Sequence of chain 1.A:
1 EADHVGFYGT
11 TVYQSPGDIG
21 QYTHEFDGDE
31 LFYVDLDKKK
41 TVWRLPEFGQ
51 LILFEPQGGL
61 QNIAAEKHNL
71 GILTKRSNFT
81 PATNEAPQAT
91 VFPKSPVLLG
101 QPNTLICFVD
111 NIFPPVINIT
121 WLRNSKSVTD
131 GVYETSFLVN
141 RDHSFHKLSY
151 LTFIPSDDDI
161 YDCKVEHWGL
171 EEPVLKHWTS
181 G

Binding-site contacts:
Ligand atom C1 contacts residue ASN78 of chain 1.A at 1.4 Å.
Ligand atom N2 contacts residue ASN78 of chain 1.A at 2.9 Å (h-bond).
Ligand atom C5 contacts residue ASN78 of chain 1.A at 3.6 Å.
Ligand atom O5 contacts residue ASN78 of chain 1.A at 2.3 Å (h-bond).
Ligand atom C2 contacts residue ASN78 of chain 1.A at 2.4 Å.
Ligand atom C7 contacts residue ASN78 of chain 1.A at 3.4 Å.
Ligand atom C4 contacts residue ASN78 of chain 1.A at 4.2 Å.
Ligand atom O7 contacts residue ASN78 of chain 1.A at 3.6 Å (h-bond).
Ligand atom C3 contacts residue ASN78 of chain 1.A at 3.7 Å.

A protein and the small-molecule ligand that binds it are described below.
Small molecule (SMILES): CC(=O)N[C@@H]1[C@@H](O)[C@H](O)[C@@H](CO)O[C@H]1O